Sequence of chain 1.B:
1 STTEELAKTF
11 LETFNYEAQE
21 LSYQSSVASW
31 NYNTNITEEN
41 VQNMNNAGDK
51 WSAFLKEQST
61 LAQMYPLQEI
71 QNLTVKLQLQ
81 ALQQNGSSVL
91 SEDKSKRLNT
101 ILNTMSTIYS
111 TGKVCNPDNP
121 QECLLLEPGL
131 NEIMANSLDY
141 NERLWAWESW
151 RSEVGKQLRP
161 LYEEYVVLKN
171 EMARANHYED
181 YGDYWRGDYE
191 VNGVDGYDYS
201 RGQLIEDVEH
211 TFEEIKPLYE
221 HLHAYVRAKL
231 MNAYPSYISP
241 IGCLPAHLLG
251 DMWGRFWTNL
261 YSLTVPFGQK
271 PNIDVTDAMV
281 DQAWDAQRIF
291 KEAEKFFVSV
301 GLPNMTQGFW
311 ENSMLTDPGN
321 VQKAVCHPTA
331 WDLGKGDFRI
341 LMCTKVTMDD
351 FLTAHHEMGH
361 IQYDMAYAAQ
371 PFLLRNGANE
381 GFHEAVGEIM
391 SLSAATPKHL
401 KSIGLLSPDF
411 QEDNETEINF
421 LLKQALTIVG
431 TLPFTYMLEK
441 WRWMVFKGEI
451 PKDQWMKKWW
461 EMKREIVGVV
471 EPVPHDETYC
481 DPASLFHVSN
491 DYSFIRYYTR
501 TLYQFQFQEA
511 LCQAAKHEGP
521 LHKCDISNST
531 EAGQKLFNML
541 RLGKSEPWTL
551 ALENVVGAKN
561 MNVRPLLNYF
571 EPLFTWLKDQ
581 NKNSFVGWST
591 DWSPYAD

This protein binds this small molecule.
Small molecule (SMILES): CC(=O)N[C@@H]1[C@@H](O)[C@H](O)[C@@H](CO)O[C@@H]1O

Binding-site contacts:
Ligand atom C6 contacts residue NDG1 of chain 1.N at 3.9 Å.
Ligand atom C6 contacts residue VAL75 of chain 1.B at 4.4 Å (hydrophobic).
Ligand atom O1 contacts residue ASN72 of chain 1.B at 3.2 Å (h-bond).
Ligand atom O6 contacts residue VAL75 of chain 1.B at 3.9 Å.
Ligand atom O3 contacts residue NDG1 of chain 1.N at 2.5 Å (h-bond).
Ligand atom C4 contacts residue NDG1 of chain 1.N at 3.8 Å.
Ligand atom O6 contacts residue LYS8 of chain 1.B at 3.3 Å.
Ligand atom O6 contacts residue ASN72 of chain 1.B at 3.0 Å (h-bond).
Ligand atom O5 contacts residue ASN72 of chain 1.B at 2.7 Å (h-bond).
Ligand atom C1 contacts residue ASN72 of chain 1.B at 3.2 Å.
Ligand atom O4 contacts residue NDG1 of chain 1.N at 3.3 Å.
Ligand atom C3 contacts residue NDG1 of chain 1.N at 3.7 Å.
Ligand atom C6 contacts residue ASN72 of chain 1.B at 3.4 Å.
Ligand atom C5 contacts residue NDG1 of chain 1.N at 4.5 Å.
Ligand atom C5 contacts residue ASN72 of chain 1.B at 3.6 Å.
Ligand atom O6 contacts residue NDG1 of chain 1.N at 4.4 Å.